Sequence of chain 1.F:
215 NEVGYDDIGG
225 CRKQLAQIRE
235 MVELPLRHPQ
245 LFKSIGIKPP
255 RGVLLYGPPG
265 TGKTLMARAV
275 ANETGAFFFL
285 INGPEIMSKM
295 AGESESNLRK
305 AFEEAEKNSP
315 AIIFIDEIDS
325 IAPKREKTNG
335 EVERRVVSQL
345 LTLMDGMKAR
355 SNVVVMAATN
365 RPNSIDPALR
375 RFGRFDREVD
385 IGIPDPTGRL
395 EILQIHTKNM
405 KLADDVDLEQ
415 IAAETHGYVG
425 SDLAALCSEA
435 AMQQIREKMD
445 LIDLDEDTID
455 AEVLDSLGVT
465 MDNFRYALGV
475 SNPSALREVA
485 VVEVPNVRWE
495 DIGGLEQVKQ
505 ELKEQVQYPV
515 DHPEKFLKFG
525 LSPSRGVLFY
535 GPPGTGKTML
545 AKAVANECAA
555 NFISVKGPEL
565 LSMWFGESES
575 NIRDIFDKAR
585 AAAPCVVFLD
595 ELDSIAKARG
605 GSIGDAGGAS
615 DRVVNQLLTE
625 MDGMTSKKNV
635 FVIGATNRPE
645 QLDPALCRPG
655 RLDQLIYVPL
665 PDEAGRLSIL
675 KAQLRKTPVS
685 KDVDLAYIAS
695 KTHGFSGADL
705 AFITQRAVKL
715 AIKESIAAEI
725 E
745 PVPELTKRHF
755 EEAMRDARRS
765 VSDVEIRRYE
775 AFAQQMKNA

Binding-site contacts:
Ligand atom O2' contacts residue GLN677 of chain 1.G at 2.9 Å (h-bond).
Ligand atom S1G contacts residue GLY538 of chain 1.G at 3.6 Å (h-bond).
Ligand atom O1A contacts residue GLY540 of chain 1.G at 3.2 Å.
Ligand atom C8 contacts residue THR539 of chain 1.G at 3.4 Å.
Ligand atom C1' contacts residue GLY701 of chain 1.G at 3.5 Å.
Ligand atom O3B contacts residue GLY538 of chain 1.G at 2.9 Å (h-bond).
Ligand atom N6 contacts residue GLY497 of chain 1.G at 3.0 Å (h-bond).
Ligand atom O5' contacts residue GLY540 of chain 1.G at 3.5 Å.
Ligand atom O4' contacts residue ALA702 of chain 1.G at 3.2 Å (h-bond).
Ligand atom N3 contacts residue GLN677 of chain 1.G at 3.2 Å (h-bond).
Ligand atom O2B contacts residue THR542 of chain 1.G at 2.8 Å (h-bond).
Ligand atom O2B contacts residue MG1 of chain 1.GA at 2.1 Å.
Ligand atom PG contacts residue MG1 of chain 1.GA at 3.4 Å.
Ligand atom O4' contacts residue GLY701 of chain 1.G at 3.6 Å.
Ligand atom N7 contacts residue GLY540 of chain 1.G at 3.5 Å (h-bond).
Ligand atom O1B contacts residue THR539 of chain 1.G at 2.7 Å (h-bond).
Ligand atom PB contacts residue LYS541 of chain 1.G at 3.4 Å.
Ligand atom N1 contacts residue GLY497 of chain 1.G at 3.1 Å (h-bond).
Ligand atom O1B contacts residue LYS541 of chain 1.G at 2.7 Å (salt-bridge).
Ligand atom C8 contacts residue GLY540 of chain 1.G at 3.2 Å.
Ligand atom PB contacts residue GLY540 of chain 1.G at 3.4 Å.
Ligand atom O2G contacts residue MG1 of chain 1.GA at 2.1 Å.
Ligand atom PA contacts residue MG1 of chain 1.GA at 2.5 Å.
Ligand atom PB contacts residue THR539 of chain 1.G at 3.5 Å.
Ligand atom O3A contacts residue GLY538 of chain 1.G at 3.3 Å.
Ligand atom O3A contacts residue THR539 of chain 1.G at 3.1 Å (h-bond).
Ligand atom O1A contacts residue LYS541 of chain 1.G at 3.4 Å (salt-bridge).
Ligand atom PA contacts residue GLY540 of chain 1.G at 3.5 Å.
Ligand atom O2B contacts residue LYS541 of chain 1.G at 3.2 Å (salt-bridge).
Ligand atom O2A contacts residue MG1 of chain 1.GA at 2.1 Å.
Ligand atom PB contacts residue MG1 of chain 1.GA at 3.1 Å.
Ligand atom O3A contacts residue MG1 of chain 1.GA at 3.2 Å.
Ligand atom O1A contacts residue THR542 of chain 1.G at 3.1 Å (h-bond).
Ligand atom N7 contacts residue THR539 of chain 1.G at 3.2 Å.
Ligand atom O2G contacts residue THR542 of chain 1.G at 3.4 Å (h-bond).
Ligand atom N1 contacts residue ILE673 of chain 1.G at 3.4 Å.
Ligand atom O1A contacts residue MG1 of chain 1.GA at 2.1 Å.
Ligand atom O3A contacts residue GLY540 of chain 1.G at 2.8 Å (h-bond).
Ligand atom O1B contacts residue GLY540 of chain 1.G at 2.8 Å (h-bond).
Ligand atom O3G contacts residue ASN641 of chain 1.G at 3.5 Å (h-bond).

Sequence of chain 1.G:
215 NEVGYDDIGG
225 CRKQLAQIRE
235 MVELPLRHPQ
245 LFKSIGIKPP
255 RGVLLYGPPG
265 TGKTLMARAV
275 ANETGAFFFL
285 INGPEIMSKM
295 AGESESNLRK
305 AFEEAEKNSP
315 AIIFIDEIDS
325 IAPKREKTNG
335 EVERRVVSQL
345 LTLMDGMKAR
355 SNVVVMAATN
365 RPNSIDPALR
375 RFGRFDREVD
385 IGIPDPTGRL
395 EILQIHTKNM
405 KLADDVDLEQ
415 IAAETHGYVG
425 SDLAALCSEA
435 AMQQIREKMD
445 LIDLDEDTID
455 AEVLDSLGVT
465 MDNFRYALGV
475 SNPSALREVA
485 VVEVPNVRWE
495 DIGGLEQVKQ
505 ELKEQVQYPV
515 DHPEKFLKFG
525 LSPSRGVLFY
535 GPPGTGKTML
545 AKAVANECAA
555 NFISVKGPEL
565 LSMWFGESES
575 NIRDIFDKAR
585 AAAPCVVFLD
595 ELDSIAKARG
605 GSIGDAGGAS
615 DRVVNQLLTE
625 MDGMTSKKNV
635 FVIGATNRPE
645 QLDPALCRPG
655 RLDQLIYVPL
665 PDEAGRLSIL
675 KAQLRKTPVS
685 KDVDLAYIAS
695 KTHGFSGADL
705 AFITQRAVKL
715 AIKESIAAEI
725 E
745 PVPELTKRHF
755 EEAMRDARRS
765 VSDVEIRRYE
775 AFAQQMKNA

This protein binds this small molecule.
Small molecule (SMILES): Nc1ncnc2c1ncn2[C@@H]1O[C@H](COP(=O)(O)OP(=O)(O)OP(O)(O)=S)[C@@H](O)[C@H]1O